Binding-site contacts:
Ligand atom S1 contacts residue GLY25 of chain 1.D at 3.1 Å (h-bond).
Ligand atom C2 contacts residue DMA1 of chain 1.T at 3.5 Å.
Ligand atom O2A contacts residue ARG226 of chain 1.C at 3.4 Å (salt-bridge).
Ligand atom C1 contacts residue MET26 of chain 1.D at 3.6 Å (hydrophobic).
Ligand atom O1B contacts residue MG1 of chain 1.R at 3.6 Å.
Ligand atom C4 contacts residue ASN72 of chain 1.D at 3.5 Å.
Ligand atom O2B contacts residue MG1 of chain 1.R at 2.0 Å.
Ligand atom O3A contacts residue ARG27 of chain 1.D at 3.0 Å (salt-bridge).
Ligand atom O3A contacts residue ARG226 of chain 1.C at 3.5 Å (salt-bridge).
Ligand atom C3 contacts residue DMA1 of chain 1.T at 3.4 Å.
Ligand atom PB contacts residue MG1 of chain 1.R at 3.2 Å.
Ligand atom C1 contacts residue PRO23 of chain 1.D at 3.4 Å (hydrophobic).
Ligand atom PB contacts residue TYR230 of chain 1.C at 3.6 Å.
Ligand atom S1 contacts residue ASP24 of chain 1.D at 3.6 Å (salt-bridge).
Ligand atom O3B contacts residue TYR230 of chain 1.C at 2.4 Å (h-bond).
Ligand atom O2A contacts residue ASP24 of chain 1.D at 2.8 Å (salt-bridge).
Ligand atom C5 contacts residue ALA83 of chain 1.D at 3.6 Å (hydrophobic).
Ligand atom O2A contacts residue MG1 of chain 1.R at 2.1 Å.
Ligand atom O3B contacts residue TYR41 of chain 1.D at 2.9 Å (h-bond).
Ligand atom O1A contacts residue GLY25 of chain 1.D at 3.4 Å.
Ligand atom C6 contacts residue ALA83 of chain 1.D at 3.6 Å (hydrophobic).
Ligand atom O2A contacts residue ARG28 of chain 1.D at 3.1 Å (salt-bridge).
Ligand atom PA contacts residue MG1 of chain 1.R at 3.1 Å.
Ligand atom C2 contacts residue TYR41 of chain 1.D at 3.5 Å (hydrophobic).
Ligand atom O3A contacts residue MG1 of chain 1.R at 3.4 Å.
Ligand atom S1 contacts residue MET26 of chain 1.D at 3.1 Å (h-bond).
Ligand atom O2B contacts residue ARG75 of chain 1.D at 3.0 Å (salt-bridge).
Ligand atom C10 contacts residue PHE87 of chain 1.D at 3.5 Å (hydrophobic).
Ligand atom O3B contacts residue ARG75 of chain 1.D at 2.9 Å (salt-bridge).
Ligand atom O1B contacts residue MET26 of chain 1.D at 3.3 Å (h-bond).
Ligand atom C6 contacts residue VAL67 of chain 1.D at 3.6 Å (hydrophobic).
Ligand atom C8 contacts residue TYR73 of chain 1.D at 3.5 Å (hydrophobic).
Ligand atom O1A contacts residue ARG27 of chain 1.D at 3.4 Å (salt-bridge).
Ligand atom O2A contacts residue GLY25 of chain 1.D at 3.3 Å (h-bond).
Ligand atom O1A contacts residue ARG28 of chain 1.D at 2.9 Å (salt-bridge).
Ligand atom C10 contacts residue DMA1 of chain 1.T at 3.4 Å.
Ligand atom O2B contacts residue DMA1 of chain 1.T at 3.0 Å (h-bond).
Ligand atom O2B contacts residue ASP24 of chain 1.D at 3.4 Å (salt-bridge).
Ligand atom O1B contacts residue TYR230 of chain 1.C at 3.6 Å.
Ligand atom O1B contacts residue ARG27 of chain 1.D at 3.0 Å (salt-bridge).

This small molecule binds to this protein.
Small molecule (SMILES): CC(C)=CCCC(C)=CCS[P](=O)(O)OP(=O)(O)O

Sequence of chain 1.C:
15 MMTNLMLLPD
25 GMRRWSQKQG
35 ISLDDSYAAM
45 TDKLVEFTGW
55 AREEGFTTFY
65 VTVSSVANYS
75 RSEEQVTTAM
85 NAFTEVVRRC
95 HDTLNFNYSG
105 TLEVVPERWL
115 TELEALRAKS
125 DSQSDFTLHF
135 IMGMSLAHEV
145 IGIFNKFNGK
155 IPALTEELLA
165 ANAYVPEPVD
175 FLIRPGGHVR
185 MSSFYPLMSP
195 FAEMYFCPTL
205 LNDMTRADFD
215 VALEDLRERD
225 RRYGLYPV

Sequence of chain 1.D:
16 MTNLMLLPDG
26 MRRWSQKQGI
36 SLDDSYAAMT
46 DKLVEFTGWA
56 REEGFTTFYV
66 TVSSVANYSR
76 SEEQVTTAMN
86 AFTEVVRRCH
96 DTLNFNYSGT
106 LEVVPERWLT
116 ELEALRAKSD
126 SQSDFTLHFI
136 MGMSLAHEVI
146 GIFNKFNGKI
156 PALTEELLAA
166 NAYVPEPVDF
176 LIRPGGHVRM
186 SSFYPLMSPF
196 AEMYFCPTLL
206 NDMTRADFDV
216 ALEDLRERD